Binding-site contacts:
Ligand atom C3 contacts residue VAL296 of chain 21.D at 3.6 Å (hydrophobic).
Ligand atom O1B contacts residue ARG77 of chain 21.D at 2.4 Å (salt-bridge).
Ligand atom C2 contacts residue ARG77 of chain 21.D at 4.0 Å.
Ligand atom O1A contacts residue ARG77 of chain 21.D at 2.7 Å (salt-bridge).
Ligand atom C3 contacts residue GLY78 of chain 21.D at 3.8 Å.
Ligand atom O1A contacts residue LYS186 of chain 21.D at 4.3 Å.
Ligand atom C2 contacts residue GLY78 of chain 21.D at 4.2 Å.
Ligand atom O4 contacts residue ARG77 of chain 21.D at 4.2 Å.
Ligand atom C11 contacts residue TYR72 of chain 21.D at 4.2 Å (hydrophobic).
Ligand atom O3 contacts residue GLY78 of chain 21.D at 3.7 Å.
Ligand atom O4 contacts residue GLY78 of chain 21.D at 3.4 Å (h-bond).
Ligand atom N5 contacts residue TYR72 of chain 21.D at 2.9 Å (h-bond).
Ligand atom C6 contacts residue TYR72 of chain 21.D at 3.7 Å (hydrophobic).
Ligand atom C1 contacts residue TYR72 of chain 21.D at 3.8 Å (hydrophobic).
Ligand atom O1B contacts residue TYR72 of chain 21.D at 4.0 Å.
Ligand atom C6 contacts residue ASN80 of chain 21.D at 4.3 Å.
Ligand atom O4 contacts residue TYR72 of chain 21.D at 3.7 Å.
Ligand atom O1A contacts residue GLY78 of chain 21.D at 3.8 Å.
Ligand atom O6 contacts residue ASN93 of chain 21.D at 3.6 Å (h-bond).
Ligand atom C4 contacts residue HIS298 of chain 21.D at 3.7 Å.
Ligand atom O4 contacts residue THR291 of chain 21.D at 3.9 Å.
Ligand atom O8 contacts residue ARG77 of chain 21.D at 3.5 Å (salt-bridge).
Ligand atom C5 contacts residue TYR72 of chain 21.D at 3.5 Å (hydrophobic).
Ligand atom C3 contacts residue ARG77 of chain 21.D at 3.3 Å.
Ligand atom O4 contacts residue ASN80 of chain 21.D at 4.1 Å.
Ligand atom O1A contacts residue TYR72 of chain 21.D at 3.4 Å.
Ligand atom O4 contacts residue HIS298 of chain 21.D at 2.7 Å (h-bond).
Ligand atom C8 contacts residue ARG77 of chain 21.D at 4.2 Å.
Ligand atom C4 contacts residue TYR72 of chain 21.D at 3.4 Å (hydrophobic).
Ligand atom O4 contacts residue VAL296 of chain 21.D at 3.9 Å.
Ligand atom C4 contacts residue VAL296 of chain 21.D at 4.2 Å (hydrophobic).
Ligand atom C10 contacts residue TYR72 of chain 21.D at 4.0 Å (hydrophobic).
Ligand atom C6 contacts residue ASN93 of chain 21.D at 3.4 Å.
Ligand atom C1 contacts residue ARG77 of chain 21.D at 3.1 Å.
Ligand atom C5 contacts residue ASN93 of chain 21.D at 4.1 Å.
Ligand atom C4 contacts residue ARG77 of chain 21.D at 4.0 Å.
Ligand atom C4 contacts residue GLY78 of chain 21.D at 3.9 Å.
Ligand atom C6 contacts residue THR94 of chain 21.D at 4.3 Å.
Ligand atom C3 contacts residue HIS298 of chain 21.D at 3.8 Å.
Ligand atom O8 contacts residue TYR72 of chain 21.D at 3.4 Å (h-bond).

This small molecule binds to this protein.
Small molecule (SMILES): CC(=O)N[C@@H]1[C@@H](O[C@@H]2O[C@H](CO)[C@H](O)[C@H](O[C@]3(C(=O)O)C[C@H](O)[C@@H](NC(C)=O)[C@H]([C@H](O)[C@H](O)CO)O3)[C@H]2O)[C@H](O)[C@@H](CO[C@]2(C(=O)O)C[C@H](O)[C@@H](NC(C)=O)[C@H]([C@H](O)[C@H](O)CO)O2)O[C@H]1O

Sequence of chain 21.D:
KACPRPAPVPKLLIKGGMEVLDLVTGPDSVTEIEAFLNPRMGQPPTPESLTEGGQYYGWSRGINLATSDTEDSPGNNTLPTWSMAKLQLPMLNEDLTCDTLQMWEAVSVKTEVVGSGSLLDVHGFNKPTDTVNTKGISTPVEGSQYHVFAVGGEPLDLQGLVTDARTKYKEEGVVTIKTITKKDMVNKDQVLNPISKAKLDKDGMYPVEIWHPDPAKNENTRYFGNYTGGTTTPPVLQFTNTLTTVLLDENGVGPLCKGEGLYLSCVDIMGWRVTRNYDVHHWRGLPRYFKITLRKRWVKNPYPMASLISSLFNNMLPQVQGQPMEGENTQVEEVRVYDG

Sequence of chain 21.E:
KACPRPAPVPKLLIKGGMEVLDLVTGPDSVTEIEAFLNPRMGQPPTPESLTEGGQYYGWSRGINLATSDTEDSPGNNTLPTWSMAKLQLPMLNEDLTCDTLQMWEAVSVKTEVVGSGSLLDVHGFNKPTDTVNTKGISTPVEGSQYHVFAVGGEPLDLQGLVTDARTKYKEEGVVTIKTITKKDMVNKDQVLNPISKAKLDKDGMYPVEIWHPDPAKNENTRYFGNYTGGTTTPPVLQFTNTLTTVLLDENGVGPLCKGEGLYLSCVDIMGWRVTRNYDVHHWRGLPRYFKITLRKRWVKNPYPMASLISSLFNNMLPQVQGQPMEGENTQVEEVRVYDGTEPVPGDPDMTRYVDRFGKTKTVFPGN